A small-molecule ligand and the protein it binds are described below.
Small molecule (SMILES): CC(=O)N[C@H]1[C@H](O[C@H]2[C@H](O)[C@@H](NC(C)=O)CO[C@@H]2CO)O[C@H](CO)[C@@H](O)[C@@H]1O

Binding-site contacts:
Ligand atom O6 contacts residue TYR118 of chain 1.A at 2.6 Å (h-bond).
Ligand atom O7 contacts residue LYS122 of chain 1.A at 3.1 Å (salt-bridge).
Ligand atom O6 contacts residue CYS119 of chain 1.A at 3.5 Å.
Ligand atom C3 contacts residue ASN192 of chain 1.A at 3.8 Å.
Ligand atom C2 contacts residue GLN120 of chain 1.A at 3.5 Å.
Ligand atom C8 contacts residue TYR118 of chain 1.A at 3.6 Å (hydrophobic).
Ligand atom O4 contacts residue GLN120 of chain 1.A at 3.9 Å.
Ligand atom N2 contacts residue LYS122 of chain 1.A at 4.0 Å.
Ligand atom N2 contacts residue PHE188 of chain 1.A at 3.6 Å (h-bond).
Ligand atom C1 contacts residue ASN192 of chain 1.A at 1.4 Å.
Ligand atom O3 contacts residue GLN120 of chain 1.A at 3.1 Å (h-bond).
Ligand atom C6 contacts residue HIS197 of chain 1.A at 3.8 Å.
Ligand atom C5 contacts residue GLN120 of chain 1.A at 3.9 Å.
Ligand atom C8 contacts residue LYS122 of chain 1.A at 3.9 Å.
Ligand atom C1 contacts residue PHE188 of chain 1.A at 4.1 Å (hydrophobic).
Ligand atom C1 contacts residue HIS197 of chain 1.A at 3.8 Å.
Ligand atom O7 contacts residue PHE188 of chain 1.A at 3.8 Å.
Ligand atom C2 contacts residue ASN192 of chain 1.A at 2.4 Å.
Ligand atom O6 contacts residue GLN120 of chain 1.A at 3.2 Å (h-bond).
Ligand atom O5 contacts residue GLN120 of chain 1.A at 3.9 Å.
Ligand atom C6 contacts residue TYR118 of chain 1.A at 3.7 Å (hydrophobic).
Ligand atom C7 contacts residue PHE188 of chain 1.A at 3.5 Å (hydrophobic).
Ligand atom O5 contacts residue HIS197 of chain 1.A at 3.4 Å (h-bond).
Ligand atom O5 contacts residue ASN192 of chain 1.A at 2.3 Å (h-bond).
Ligand atom O7 contacts residue ALA121 of chain 1.A at 3.5 Å.
Ligand atom O3 contacts residue LYS122 of chain 1.A at 3.1 Å.
Ligand atom O7 contacts residue GLN120 of chain 1.A at 4.0 Å.
Ligand atom C8 contacts residue PHE188 of chain 1.A at 3.9 Å (hydrophobic).
Ligand atom C2 contacts residue PHE188 of chain 1.A at 4.0 Å (hydrophobic).
Ligand atom C4 contacts residue GLN120 of chain 1.A at 3.2 Å.
Ligand atom C8 contacts residue GLN189 of chain 1.A at 3.7 Å.
Ligand atom C5 contacts residue ASN192 of chain 1.A at 3.6 Å.
Ligand atom C7 contacts residue ASN192 of chain 1.A at 3.9 Å.
Ligand atom C3 contacts residue GLN120 of chain 1.A at 3.4 Å.
Ligand atom C1 contacts residue GLN120 of chain 1.A at 4.1 Å.
Ligand atom C5 contacts residue HIS197 of chain 1.A at 3.6 Å.
Ligand atom C3 contacts residue LYS122 of chain 1.A at 4.0 Å.
Ligand atom N2 contacts residue ASN192 of chain 1.A at 2.9 Å (h-bond).
Ligand atom C6 contacts residue GLN120 of chain 1.A at 4.2 Å.
Ligand atom C7 contacts residue LYS122 of chain 1.A at 3.6 Å.

Sequence of chain 1.A:
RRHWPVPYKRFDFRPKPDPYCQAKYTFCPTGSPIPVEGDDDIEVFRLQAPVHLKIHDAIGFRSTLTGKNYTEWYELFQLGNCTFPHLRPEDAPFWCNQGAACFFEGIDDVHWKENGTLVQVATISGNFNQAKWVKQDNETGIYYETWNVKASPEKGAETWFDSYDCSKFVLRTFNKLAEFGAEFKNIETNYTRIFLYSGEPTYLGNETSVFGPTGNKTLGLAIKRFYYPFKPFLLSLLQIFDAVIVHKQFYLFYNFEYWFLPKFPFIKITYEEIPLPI